Binding-site contacts:
Ligand atom C1 contacts residue ASN49 of chain 1.F at 1.4 Å.
Ligand atom O7 contacts residue THR51 of chain 1.F at 3.2 Å (h-bond).
Ligand atom N2 contacts residue ASN49 of chain 1.F at 2.8 Å (h-bond).
Ligand atom O5 contacts residue THR51 of chain 1.F at 3.9 Å.
Ligand atom O6 contacts residue THR51 of chain 1.F at 4.5 Å.
Ligand atom C1 contacts residue THR51 of chain 1.F at 4.2 Å.
Ligand atom O7 contacts residue ASP47 of chain 1.F at 4.0 Å.
Ligand atom C8 contacts residue ASN49 of chain 1.F at 4.1 Å.
Ligand atom C2 contacts residue ASN49 of chain 1.F at 2.4 Å.
Ligand atom C6 contacts residue ASN49 of chain 1.F at 4.5 Å.
Ligand atom C7 contacts residue THR51 of chain 1.F at 4.4 Å.
Ligand atom C7 contacts residue ASN49 of chain 1.F at 2.9 Å.
Ligand atom O7 contacts residue ASN49 of chain 1.F at 2.7 Å (h-bond).
Ligand atom C4 contacts residue ASN49 of chain 1.F at 4.0 Å.
Ligand atom O5 contacts residue ASN49 of chain 1.F at 2.3 Å (h-bond).
Ligand atom C5 contacts residue ASN49 of chain 1.F at 3.6 Å.
Ligand atom C3 contacts residue ASN49 of chain 1.F at 3.7 Å.

Sequence of chain 1.F:
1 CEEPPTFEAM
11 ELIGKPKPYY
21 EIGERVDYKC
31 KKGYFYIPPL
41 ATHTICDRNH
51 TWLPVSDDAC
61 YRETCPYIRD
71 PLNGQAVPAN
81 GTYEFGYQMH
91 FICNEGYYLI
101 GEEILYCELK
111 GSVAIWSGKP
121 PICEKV

The protein below binds the small molecule below.
Small molecule (SMILES): CC(=O)N[C@H]1[C@H](O[C@H]2[C@H](O)[C@@H](NC(C)=O)CO[C@@H]2CO)O[C@H](CO)[C@@H](O[C@@H]2O[C@H](CO[C@H]3O[C@H](CO[C@H]4O[C@H](CO)[C@@H](O)[C@H](O)[C@@H]4O)[C@@H](O)[C@H](O[C@H]4O[C@H](CO)[C@@H](O)[C@H](O)[C@@H]4O)[C@@H]3O)[C@@H](O)[C@H](O)[C@@H]2O)[C@@H]1O